A protein and the small-molecule ligand that binds it are described below.
Small molecule (SMILES): CC(=O)N[C@@H]1[C@@H](O)[C@H](O)[C@@H](CO)O[C@H]1O

Sequence of chain 1.C:
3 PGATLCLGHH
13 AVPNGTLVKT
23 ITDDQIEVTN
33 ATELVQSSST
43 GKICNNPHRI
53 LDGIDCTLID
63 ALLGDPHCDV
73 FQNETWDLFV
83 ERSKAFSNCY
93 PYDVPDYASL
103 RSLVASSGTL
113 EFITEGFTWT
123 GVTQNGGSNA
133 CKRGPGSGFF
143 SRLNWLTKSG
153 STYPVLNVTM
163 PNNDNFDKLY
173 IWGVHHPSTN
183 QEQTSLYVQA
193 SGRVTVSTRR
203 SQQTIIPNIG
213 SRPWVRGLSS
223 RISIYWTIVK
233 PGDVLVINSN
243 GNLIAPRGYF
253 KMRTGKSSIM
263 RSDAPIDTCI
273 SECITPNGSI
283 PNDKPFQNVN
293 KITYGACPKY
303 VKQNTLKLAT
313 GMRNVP

Binding-site contacts:
Ligand atom N2 contacts residue PHE114 of chain 1.C at 3.9 Å.
Ligand atom C3 contacts residue PHE114 of chain 1.C at 4.2 Å (hydrophobic).
Ligand atom C4 contacts residue ILE115 of chain 1.C at 4.3 Å (hydrophobic).
Ligand atom C8 contacts residue ARG144 of chain 1.C at 4.0 Å.
Ligand atom C7 contacts residue ASN75 of chain 1.C at 3.5 Å.
Ligand atom C8 contacts residue ASN75 of chain 1.C at 4.4 Å.
Ligand atom O7 contacts residue ASN75 of chain 1.C at 3.6 Å (h-bond).
Ligand atom O6 contacts residue GLU113 of chain 1.C at 3.9 Å.
Ligand atom C3 contacts residue ASN75 of chain 1.C at 3.8 Å.
Ligand atom C5 contacts residue GLU113 of chain 1.C at 4.2 Å.
Ligand atom C1 contacts residue PHE114 of chain 1.C at 3.9 Å (hydrophobic).
Ligand atom C1 contacts residue GLU113 of chain 1.C at 4.4 Å.
Ligand atom O6 contacts residue ILE115 of chain 1.C at 3.8 Å.
Ligand atom N2 contacts residue ASN75 of chain 1.C at 3.0 Å (h-bond).
Ligand atom C1 contacts residue ASN75 of chain 1.C at 1.4 Å.
Ligand atom C8 contacts residue GLN74 of chain 1.C at 3.7 Å.
Ligand atom C5 contacts residue ILE115 of chain 1.C at 3.8 Å (hydrophobic).
Ligand atom C6 contacts residue ILE115 of chain 1.C at 4.3 Å (hydrophobic).
Ligand atom C5 contacts residue ASN75 of chain 1.C at 3.6 Å.
Ligand atom O4 contacts residue ILE115 of chain 1.C at 4.0 Å.
Ligand atom C2 contacts residue ASN75 of chain 1.C at 2.5 Å.
Ligand atom O5 contacts residue ASN75 of chain 1.C at 2.3 Å (h-bond).
Ligand atom C2 contacts residue PHE114 of chain 1.C at 4.2 Å (hydrophobic).
Ligand atom C6 contacts residue GLU113 of chain 1.C at 3.7 Å.
Ligand atom C4 contacts residue ASN75 of chain 1.C at 4.2 Å.
Ligand atom O5 contacts residue GLU113 of chain 1.C at 4.1 Å.